Sequence of chain 1.A:
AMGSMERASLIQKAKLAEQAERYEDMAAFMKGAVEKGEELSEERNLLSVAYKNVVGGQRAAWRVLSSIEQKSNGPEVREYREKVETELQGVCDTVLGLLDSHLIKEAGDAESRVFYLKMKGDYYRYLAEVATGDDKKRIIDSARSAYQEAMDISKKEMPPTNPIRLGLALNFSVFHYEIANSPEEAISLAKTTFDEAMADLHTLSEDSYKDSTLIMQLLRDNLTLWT

Sequence of chain 1.B:
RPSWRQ

Binding-site contacts:
Ligand atom C12 contacts residue ASN46 of chain 1.A at 4.2 Å.
Ligand atom C04 contacts residue PRO171 of chain 1.A at 4.0 Å (hydrophobic).
Ligand atom C05 contacts residue PRO171 of chain 1.A at 4.0 Å (hydrophobic).
Ligand atom C12 contacts residue PHE123 of chain 1.A at 4.2 Å (hydrophobic).
Ligand atom C09 contacts residue ILE172 of chain 1.A at 3.9 Å (hydrophobic).
Ligand atom C10 contacts residue LYS126 of chain 1.A at 2.4 Å.
Ligand atom N08 contacts residue TRP13 of chain 1.B at 3.4 Å (h-bond).
Ligand atom C11 contacts residue TRP13 of chain 1.B at 3.4 Å (hydrophobic).
Ligand atom C13 contacts residue ILE172 of chain 1.A at 3.8 Å (hydrophobic).
Ligand atom N06 contacts residue TRP13 of chain 1.B at 4.0 Å.
Ligand atom C05 contacts residue TRP13 of chain 1.B at 3.9 Å (hydrophobic).
Ligand atom C12 contacts residue TRP13 of chain 1.B at 3.3 Å (hydrophobic).
Ligand atom C11 contacts residue PHE123 of chain 1.A at 3.9 Å (hydrophobic).
Ligand atom N06 contacts residue PRO171 of chain 1.A at 3.9 Å.
Ligand atom BR1 contacts residue ASN46 of chain 1.A at 4.2 Å.
Ligand atom N08 contacts residue ILE172 of chain 1.A at 4.2 Å.
Ligand atom C07 contacts residue TRP13 of chain 1.B at 3.4 Å (hydrophobic).
Ligand atom C09 contacts residue LYS126 of chain 1.A at 2.8 Å.
Ligand atom C09 contacts residue TRP13 of chain 1.B at 3.4 Å (hydrophobic).
Ligand atom C09 contacts residue GLY175 of chain 1.A at 4.1 Å.
Ligand atom N08 contacts residue ILE223 of chain 1.A at 3.9 Å.
Ligand atom C10 contacts residue TRP13 of chain 1.B at 3.4 Å (hydrophobic).
Ligand atom BR1 contacts residue CSO42 of chain 1.A at 4.0 Å.
Ligand atom C09 contacts residue PRO171 of chain 1.A at 3.7 Å (hydrophobic).
Ligand atom C02 contacts residue PRO171 of chain 1.A at 3.8 Å (hydrophobic).
Ligand atom N08 contacts residue PRO171 of chain 1.A at 3.5 Å (h-bond).
Ligand atom C13 contacts residue TRP13 of chain 1.B at 3.5 Å (hydrophobic).
Ligand atom C13 contacts residue LYS126 of chain 1.A at 1.4 Å.
Ligand atom C10 contacts residue ILE172 of chain 1.A at 3.7 Å (hydrophobic).
Ligand atom N08 contacts residue LYS126 of chain 1.A at 4.1 Å.
Ligand atom C11 contacts residue LYS126 of chain 1.A at 3.7 Å.
Ligand atom C05 contacts residue ILE223 of chain 1.A at 4.4 Å (hydrophobic).
Ligand atom N03 contacts residue PRO171 of chain 1.A at 3.9 Å.
Ligand atom C11 contacts residue ILE172 of chain 1.A at 4.1 Å (hydrophobic).

The small molecule below binds the protein below.
Small molecule (SMILES): O=Cc1ccc(-n2ccnc2Br)nc1